Sequence of chain 1.A:
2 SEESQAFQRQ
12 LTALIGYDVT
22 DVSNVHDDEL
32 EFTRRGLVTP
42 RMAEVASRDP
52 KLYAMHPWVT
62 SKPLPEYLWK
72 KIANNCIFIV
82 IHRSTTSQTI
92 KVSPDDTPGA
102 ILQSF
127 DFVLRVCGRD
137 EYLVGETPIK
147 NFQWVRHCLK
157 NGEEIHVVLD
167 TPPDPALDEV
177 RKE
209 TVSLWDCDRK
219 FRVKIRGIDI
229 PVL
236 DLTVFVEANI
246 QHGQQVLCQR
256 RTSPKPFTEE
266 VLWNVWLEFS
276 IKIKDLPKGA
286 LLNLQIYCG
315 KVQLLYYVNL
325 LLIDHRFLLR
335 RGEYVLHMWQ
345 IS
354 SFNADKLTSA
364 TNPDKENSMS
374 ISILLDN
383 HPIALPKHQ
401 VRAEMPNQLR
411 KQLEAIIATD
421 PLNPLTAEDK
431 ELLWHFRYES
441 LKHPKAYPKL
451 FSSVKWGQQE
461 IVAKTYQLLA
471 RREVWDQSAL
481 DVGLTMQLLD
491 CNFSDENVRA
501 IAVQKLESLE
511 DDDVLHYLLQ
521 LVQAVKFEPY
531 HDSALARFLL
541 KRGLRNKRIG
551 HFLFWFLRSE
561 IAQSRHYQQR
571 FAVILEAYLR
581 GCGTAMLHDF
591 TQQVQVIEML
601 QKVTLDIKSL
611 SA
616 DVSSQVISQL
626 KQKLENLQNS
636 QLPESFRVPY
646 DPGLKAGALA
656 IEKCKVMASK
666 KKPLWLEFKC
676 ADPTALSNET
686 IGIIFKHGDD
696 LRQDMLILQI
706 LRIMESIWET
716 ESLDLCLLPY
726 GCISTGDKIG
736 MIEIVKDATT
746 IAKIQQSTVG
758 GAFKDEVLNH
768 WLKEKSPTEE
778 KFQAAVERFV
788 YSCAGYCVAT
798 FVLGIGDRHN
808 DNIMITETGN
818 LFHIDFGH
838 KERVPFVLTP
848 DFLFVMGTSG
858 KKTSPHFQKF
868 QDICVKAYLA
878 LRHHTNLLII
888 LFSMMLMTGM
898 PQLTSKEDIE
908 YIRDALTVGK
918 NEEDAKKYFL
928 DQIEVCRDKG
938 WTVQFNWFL

Binding-site contacts:
Ligand atom C17 contacts residue TYR725 of chain 1.A at 3.4 Å (hydrophobic).
Ligand atom C12 contacts residue VAL740 of chain 1.A at 2.9 Å (hydrophobic).
Ligand atom C11 contacts residue TRP670 of chain 1.A at 3.7 Å (hydrophobic).
Ligand atom N8 contacts residue ASP742 of chain 1.A at 3.4 Å (salt-bridge).
Ligand atom O1 contacts residue TYR725 of chain 1.A at 2.7 Å (h-bond).
Ligand atom N7 contacts residue VAL740 of chain 1.A at 3.0 Å (h-bond).
Ligand atom N1 contacts residue MET811 of chain 1.A at 3.6 Å (h-bond).
Ligand atom N7 contacts residue ILE739 of chain 1.A at 3.6 Å.
Ligand atom C5 contacts residue ILE821 of chain 1.A at 3.8 Å (hydrophobic).
Ligand atom C7 contacts residue MET811 of chain 1.A at 3.6 Å (hydrophobic).
Ligand atom N3 contacts residue ILE739 of chain 1.A at 3.7 Å.
Ligand atom C16 contacts residue ASP699 of chain 1.A at 3.3 Å.
Ligand atom C12 contacts residue TRP670 of chain 1.A at 3.6 Å (hydrophobic).
Ligand atom C17 contacts residue ASP699 of chain 1.A at 3.4 Å.
Ligand atom N5 contacts residue ILE821 of chain 1.A at 3.6 Å.
Ligand atom O1 contacts residue ASP822 of chain 1.A at 3.1 Å (salt-bridge).
Ligand atom N8 contacts residue VAL740 of chain 1.A at 3.0 Å (h-bond).
Ligand atom C16 contacts residue ASP822 of chain 1.A at 3.4 Å.
Ligand atom C2 contacts residue ILE689 of chain 1.A at 3.7 Å (hydrophobic).
Ligand atom C8 contacts residue MET662 of chain 1.A at 3.6 Å (hydrophobic).
Ligand atom O1 contacts residue ASP699 of chain 1.A at 2.6 Å (salt-bridge).
Ligand atom C11 contacts residue ALA743 of chain 1.A at 3.4 Å (hydrophobic).
Ligand atom C11 contacts residue VAL740 of chain 1.A at 3.4 Å (hydrophobic).
Ligand atom C18 contacts residue ASP822 of chain 1.A at 3.6 Å.
Ligand atom C1 contacts residue VAL740 of chain 1.A at 3.5 Å (hydrophobic).
Ligand atom C12 contacts residue ALA743 of chain 1.A at 3.1 Å (hydrophobic).
Ligand atom N3 contacts residue VAL740 of chain 1.A at 2.9 Å (h-bond).
Ligand atom C3 contacts residue GLU738 of chain 1.A at 3.2 Å.
Ligand atom C2 contacts residue MET811 of chain 1.A at 3.8 Å (hydrophobic).
Ligand atom N8 contacts residue ALA743 of chain 1.A at 3.1 Å (h-bond).
Ligand atom N4 contacts residue ILE689 of chain 1.A at 3.7 Å.
Ligand atom C9 contacts residue MET662 of chain 1.A at 3.5 Å (hydrophobic).
Ligand atom C15 contacts residue ASP822 of chain 1.A at 3.6 Å.
Ligand atom C6 contacts residue ILE689 of chain 1.A at 3.8 Å (hydrophobic).
Ligand atom N3 contacts residue GLU738 of chain 1.A at 3.5 Å (salt-bridge).
Ligand atom C10 contacts residue MET662 of chain 1.A at 3.7 Å (hydrophobic).
Ligand atom C17 contacts residue ASP822 of chain 1.A at 3.2 Å.
Ligand atom C18 contacts residue TYR725 of chain 1.A at 3.2 Å (hydrophobic).
Ligand atom C6 contacts residue ILE821 of chain 1.A at 3.7 Å (hydrophobic).
Ligand atom C11 contacts residue MET811 of chain 1.A at 3.8 Å (hydrophobic).

A protein and the small-molecule ligand that binds it are described below.
Small molecule (SMILES): N#CCNc1ncnc(-n2c(Nc3cccc(O)c3)nc3ccccc32)n1